Binding-site contacts:
Ligand atom N2 contacts residue ASN376 of chain 1.D at 2.8 Å (h-bond).
Ligand atom C8 contacts residue ILE374 of chain 1.D at 4.5 Å (hydrophobic).
Ligand atom C7 contacts residue ASN376 of chain 1.D at 3.2 Å.
Ligand atom C7 contacts residue PHE375 of chain 1.D at 3.9 Å (hydrophobic).
Ligand atom O7 contacts residue PHE375 of chain 1.D at 3.8 Å.
Ligand atom C5 contacts residue ASN376 of chain 1.D at 3.7 Å.
Ligand atom O7 contacts residue ILE374 of chain 1.D at 3.3 Å.
Ligand atom C2 contacts residue ASN376 of chain 1.D at 2.4 Å.
Ligand atom C7 contacts residue ILE374 of chain 1.D at 4.2 Å (hydrophobic).
Ligand atom C8 contacts residue PHE405 of chain 1.D at 4.5 Å (hydrophobic).
Ligand atom C1 contacts residue ASN376 of chain 1.D at 1.4 Å.
Ligand atom C3 contacts residue ASN376 of chain 1.D at 3.7 Å.
Ligand atom C8 contacts residue ASN376 of chain 1.D at 3.7 Å.
Ligand atom C4 contacts residue ASN376 of chain 1.D at 4.2 Å.
Ligand atom O7 contacts residue ASN376 of chain 1.D at 3.3 Å (h-bond).
Ligand atom O5 contacts residue ARG480 of chain 1.D at 4.5 Å.
Ligand atom O5 contacts residue ASN376 of chain 1.D at 2.4 Å (h-bond).
Ligand atom C8 contacts residue PHE375 of chain 1.D at 3.3 Å (hydrophobic).
Ligand atom C8 contacts residue ASN406 of chain 1.D at 3.7 Å.

Sequence of chain 1.D:
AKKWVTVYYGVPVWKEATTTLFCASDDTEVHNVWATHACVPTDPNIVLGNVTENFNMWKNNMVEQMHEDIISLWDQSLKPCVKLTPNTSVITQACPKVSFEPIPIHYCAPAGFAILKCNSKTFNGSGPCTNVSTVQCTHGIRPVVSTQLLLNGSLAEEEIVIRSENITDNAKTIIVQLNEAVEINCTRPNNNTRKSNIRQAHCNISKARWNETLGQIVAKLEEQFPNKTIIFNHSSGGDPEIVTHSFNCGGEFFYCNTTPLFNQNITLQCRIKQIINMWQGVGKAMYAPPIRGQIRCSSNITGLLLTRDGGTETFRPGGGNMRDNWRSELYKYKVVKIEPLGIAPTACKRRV

A protein and the small-molecule ligand that binds it are described below.
Small molecule (SMILES): CC(=O)N[C@@H]1[C@@H](O)[C@H](O)[C@@H](CO)O[C@H]1O